Sequence of chain 1.A:
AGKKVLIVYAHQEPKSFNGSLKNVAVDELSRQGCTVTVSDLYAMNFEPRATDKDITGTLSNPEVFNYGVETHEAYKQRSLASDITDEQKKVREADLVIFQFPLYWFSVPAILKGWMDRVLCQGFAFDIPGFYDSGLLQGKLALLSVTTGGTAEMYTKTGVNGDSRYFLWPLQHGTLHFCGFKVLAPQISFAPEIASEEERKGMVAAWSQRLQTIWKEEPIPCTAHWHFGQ

Binding-site contacts:
Ligand atom C9 contacts residue FAD1 of chain 1.D at 3.6 Å.
Ligand atom C5 contacts residue FAD1 of chain 1.D at 3.4 Å.
Ligand atom O17 contacts residue PHE126 of chain 1.B at 3.3 Å.
Ligand atom C18 contacts residue TRP105 of chain 1.A at 3.4 Å (hydrophobic).
Ligand atom O11 contacts residue ASN161 of chain 1.A at 2.5 Å (h-bond).
Ligand atom C6 contacts residue FAD1 of chain 1.D at 3.6 Å.
Ligand atom C12 contacts residue GLY174 of chain 1.B at 3.4 Å.
Ligand atom C16 contacts residue GLN122 of chain 1.B at 3.7 Å.
Ligand atom C2 contacts residue PHE178 of chain 1.B at 3.6 Å (hydrophobic).
Ligand atom C1 contacts residue FAD1 of chain 1.D at 3.3 Å.
Ligand atom O15 contacts residue FAD1 of chain 1.D at 3.5 Å.
Ligand atom N10 contacts residue FAD1 of chain 1.D at 3.4 Å (h-bond).
Ligand atom C8 contacts residue TYR155 of chain 1.A at 4.0 Å (hydrophobic).
Ligand atom C12 contacts residue PHE178 of chain 1.B at 3.4 Å (hydrophobic).
Ligand atom C12 contacts residue PHE106 of chain 1.A at 3.9 Å (hydrophobic).
Ligand atom O13 contacts residue GLY149 of chain 1.A at 3.4 Å.
Ligand atom C9 contacts residue ASN161 of chain 1.A at 3.5 Å.
Ligand atom O11 contacts residue GLY150 of chain 1.A at 3.5 Å.
Ligand atom C18 contacts residue FAD1 of chain 1.D at 3.3 Å.
Ligand atom C7 contacts residue PHE178 of chain 1.B at 3.4 Å (hydrophobic).
Ligand atom C8 contacts residue PHE178 of chain 1.B at 3.6 Å (hydrophobic).
Ligand atom C4 contacts residue FAD1 of chain 1.D at 3.5 Å.
Ligand atom C9 contacts residue TYR155 of chain 1.A at 4.0 Å (hydrophobic).
Ligand atom C1 contacts residue PHE178 of chain 1.B at 3.9 Å (hydrophobic).
Ligand atom C3 contacts residue FAD1 of chain 1.D at 3.5 Å.
Ligand atom C12 contacts residue TRP105 of chain 1.A at 3.9 Å (hydrophobic).
Ligand atom C12 contacts residue FAD1 of chain 1.D at 3.4 Å.
Ligand atom C8 contacts residue ASN161 of chain 1.A at 3.6 Å.
Ligand atom O13 contacts residue FAD1 of chain 1.D at 3.9 Å.
Ligand atom O17 contacts residue FAD1 of chain 1.D at 3.3 Å.
Ligand atom O11 contacts residue TYR155 of chain 1.A at 3.9 Å.
Ligand atom N10 contacts residue GLY150 of chain 1.A at 3.6 Å.
Ligand atom C8 contacts residue FAD1 of chain 1.D at 3.5 Å.
Ligand atom C18 contacts residue PHE126 of chain 1.B at 3.4 Å (hydrophobic).
Ligand atom C16 contacts residue PHE126 of chain 1.B at 3.8 Å (hydrophobic).
Ligand atom C7 contacts residue FAD1 of chain 1.D at 3.4 Å.
Ligand atom C6 contacts residue PHE126 of chain 1.B at 4.0 Å (hydrophobic).
Ligand atom O11 contacts residue FAD1 of chain 1.D at 3.9 Å.
Ligand atom O13 contacts residue GLY150 of chain 1.A at 4.0 Å.
Ligand atom C2 contacts residue FAD1 of chain 1.D at 3.5 Å.

This protein binds this small molecule.
Small molecule (SMILES): COc1cc2c(C)cc(=O)[nH]c2c(OC)c1OC

Sequence of chain 1.B:
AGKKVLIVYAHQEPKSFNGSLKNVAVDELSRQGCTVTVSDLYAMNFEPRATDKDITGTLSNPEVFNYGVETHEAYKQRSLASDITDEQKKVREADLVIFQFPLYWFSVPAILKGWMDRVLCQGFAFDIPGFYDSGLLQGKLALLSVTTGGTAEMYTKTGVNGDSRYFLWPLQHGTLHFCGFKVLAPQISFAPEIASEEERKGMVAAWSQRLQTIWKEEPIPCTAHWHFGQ